Sequence of chain 1.A:
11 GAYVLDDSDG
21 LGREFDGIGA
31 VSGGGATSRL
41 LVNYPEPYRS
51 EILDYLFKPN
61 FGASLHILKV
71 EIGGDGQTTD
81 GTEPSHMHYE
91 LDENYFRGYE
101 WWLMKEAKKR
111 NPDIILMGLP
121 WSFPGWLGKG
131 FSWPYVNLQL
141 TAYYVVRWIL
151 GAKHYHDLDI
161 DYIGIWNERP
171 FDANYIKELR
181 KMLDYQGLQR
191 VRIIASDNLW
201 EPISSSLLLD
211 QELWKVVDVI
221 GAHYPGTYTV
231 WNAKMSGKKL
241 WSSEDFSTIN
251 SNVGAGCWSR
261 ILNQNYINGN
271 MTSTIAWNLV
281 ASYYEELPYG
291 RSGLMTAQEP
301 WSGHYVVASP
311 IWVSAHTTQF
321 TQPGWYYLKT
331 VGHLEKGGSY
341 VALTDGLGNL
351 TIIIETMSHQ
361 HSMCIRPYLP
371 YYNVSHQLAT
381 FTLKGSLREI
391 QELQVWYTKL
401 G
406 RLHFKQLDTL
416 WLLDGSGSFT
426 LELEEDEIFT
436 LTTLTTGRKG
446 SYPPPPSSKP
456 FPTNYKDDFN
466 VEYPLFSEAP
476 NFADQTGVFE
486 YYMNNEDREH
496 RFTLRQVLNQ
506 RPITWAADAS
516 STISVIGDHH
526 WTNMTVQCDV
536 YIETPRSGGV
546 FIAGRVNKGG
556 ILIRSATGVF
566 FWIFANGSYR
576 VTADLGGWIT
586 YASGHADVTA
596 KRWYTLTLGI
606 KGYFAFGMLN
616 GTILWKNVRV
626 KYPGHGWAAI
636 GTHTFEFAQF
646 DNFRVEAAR

Binding-site contacts:
Ligand atom C2 contacts residue ASN373 of chain 1.A at 2.3 Å.
Ligand atom C5 contacts residue ASN373 of chain 1.A at 3.7 Å.
Ligand atom C6 contacts residue LYS336 of chain 1.A at 3.6 Å.
Ligand atom O7 contacts residue TYR371 of chain 1.A at 4.3 Å.
Ligand atom O6 contacts residue SER375 of chain 1.A at 4.2 Å.
Ligand atom O6 contacts residue LYS336 of chain 1.A at 2.7 Å (salt-bridge).
Ligand atom N2 contacts residue ASN373 of chain 1.A at 2.8 Å (h-bond).
Ligand atom C7 contacts residue ASN373 of chain 1.A at 3.1 Å.
Ligand atom N2 contacts residue TYR371 of chain 1.A at 4.0 Å.
Ligand atom C6 contacts residue SER375 of chain 1.A at 3.9 Å.
Ligand atom C7 contacts residue TYR371 of chain 1.A at 3.7 Å (hydrophobic).
Ligand atom O5 contacts residue ASN373 of chain 1.A at 2.4 Å (h-bond).
Ligand atom O7 contacts residue ASN373 of chain 1.A at 3.1 Å (h-bond).
Ligand atom C5 contacts residue SER375 of chain 1.A at 4.2 Å.
Ligand atom C8 contacts residue TYR371 of chain 1.A at 3.2 Å (hydrophobic).
Ligand atom C4 contacts residue ASN373 of chain 1.A at 4.2 Å.
Ligand atom C3 contacts residue ASN373 of chain 1.A at 3.7 Å.
Ligand atom C8 contacts residue ASN373 of chain 1.A at 4.3 Å.
Ligand atom O5 contacts residue SER375 of chain 1.A at 4.1 Å.
Ligand atom C1 contacts residue ASN373 of chain 1.A at 1.4 Å.

This protein binds this small molecule.
Small molecule (SMILES): CC(=O)N[C@@H]1[C@@H](O)[C@H](O)[C@@H](CO)O[C@H]1O